Binding-site contacts:
Ligand atom O2' contacts residue VAL29 of chain 1.A at 2.5 Å (h-bond).
Ligand atom O6 contacts residue LYS117 of chain 1.A at 3.1 Å.
Ligand atom O1A contacts residue ALA18 of chain 1.A at 3.1 Å (h-bond).
Ligand atom O2G contacts residue PRO34 of chain 1.A at 3.5 Å.
Ligand atom O3' contacts residue ASP30 of chain 1.A at 2.9 Å (salt-bridge).
Ligand atom O1A contacts residue GLY15 of chain 1.A at 3.4 Å.
Ligand atom O1B contacts residue GLY15 of chain 1.A at 3.3 Å (h-bond).
Ligand atom N7 contacts residue ALA146 of chain 1.A at 3.4 Å.
Ligand atom O3G contacts residue ASP12 of chain 1.A at 3.3 Å (salt-bridge).
Ligand atom O1G contacts residue THR35 of chain 1.A at 3.1 Å (h-bond).
Ligand atom O2B contacts residue MG1 of chain 1.B at 2.4 Å.
Ligand atom O3A contacts residue GLY15 of chain 1.A at 3.1 Å (h-bond).
Ligand atom O6 contacts residue LYS147 of chain 1.A at 3.5 Å (salt-bridge).
Ligand atom O6 contacts residue SER145 of chain 1.A at 3.5 Å.
Ligand atom O1A contacts residue SER17 of chain 1.A at 3.3 Å (h-bond).
Ligand atom N3 contacts residue LYS117 of chain 1.A at 3.4 Å.
Ligand atom N3B contacts residue GLY13 of chain 1.A at 3.3 Å (h-bond).
Ligand atom C5 contacts residue LYS117 of chain 1.A at 3.1 Å.
Ligand atom N1 contacts residue ASP119 of chain 1.A at 2.8 Å (salt-bridge).
Ligand atom O4' contacts residue LYS117 of chain 1.A at 3.4 Å (salt-bridge).
Ligand atom O1B contacts residue LYS16 of chain 1.A at 2.7 Å (salt-bridge).
Ligand atom O3G contacts residue LYS16 of chain 1.A at 2.9 Å (salt-bridge).
Ligand atom C4 contacts residue LYS117 of chain 1.A at 3.2 Å.
Ligand atom PG contacts residue ASP12 of chain 1.A at 3.4 Å.
Ligand atom C6 contacts residue LYS117 of chain 1.A at 3.3 Å.
Ligand atom O6 contacts residue ALA146 of chain 1.A at 2.9 Å (h-bond).
Ligand atom O2' contacts residue ASP30 of chain 1.A at 3.2 Å (salt-bridge).
Ligand atom C6 contacts residue ASP119 of chain 1.A at 3.5 Å.
Ligand atom O2G contacts residue ASP12 of chain 1.A at 2.6 Å (salt-bridge).
Ligand atom C2' contacts residue VAL29 of chain 1.A at 3.4 Å (hydrophobic).
Ligand atom N1 contacts residue LYS117 of chain 1.A at 3.4 Å.
Ligand atom N2 contacts residue ASP119 of chain 1.A at 3.0 Å (salt-bridge).
Ligand atom O6 contacts residue ASP119 of chain 1.A at 3.1 Å (salt-bridge).
Ligand atom O1G contacts residue MG1 of chain 1.B at 2.4 Å.
Ligand atom C8 contacts residue ALA18 of chain 1.A at 3.4 Å (hydrophobic).
Ligand atom O2B contacts residue SER17 of chain 1.A at 3.0 Å (h-bond).
Ligand atom O6 contacts residue ASN116 of chain 1.A at 3.3 Å (h-bond).
Ligand atom N7 contacts residue ASN116 of chain 1.A at 3.2 Å (h-bond).
Ligand atom O3G contacts residue GLY60 of chain 1.A at 2.9 Å (h-bond).
Ligand atom O2' contacts residue PHE28 of chain 1.A at 3.3 Å.

Sequence of chain 1.A:
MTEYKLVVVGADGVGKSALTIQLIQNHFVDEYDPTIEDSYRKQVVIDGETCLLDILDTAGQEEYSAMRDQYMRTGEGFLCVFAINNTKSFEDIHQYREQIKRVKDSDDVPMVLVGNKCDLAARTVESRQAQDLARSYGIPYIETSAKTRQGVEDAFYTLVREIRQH

A small-molecule ligand and the protein it binds are described below.
Small molecule (SMILES): Nc1nc2c(ncn2[C@@H]2O[C@H](CO[P](=O)(O)O[P](=O)(O)NP(=O)(O)O)[C@@H](O)[C@H]2O)c(=O)[nH]1